Binding-site contacts:
Ligand atom O6 contacts residue GLU283 of chain 1.B at 3.0 Å (salt-bridge).
Ligand atom C6 contacts residue GLN282 of chain 1.B at 3.7 Å.
Ligand atom O5 contacts residue ASN193 of chain 1.B at 2.4 Å (h-bond).
Ligand atom C1 contacts residue THR195 of chain 1.B at 3.4 Å.
Ligand atom C1 contacts residue ASN193 of chain 1.B at 1.4 Å.
Ligand atom C4 contacts residue ASN193 of chain 1.B at 4.3 Å.
Ligand atom N2 contacts residue ASN193 of chain 1.B at 3.0 Å (h-bond).
Ligand atom C5 contacts residue GLN282 of chain 1.B at 4.2 Å.
Ligand atom C2 contacts residue THR195 of chain 1.B at 4.2 Å.
Ligand atom N2 contacts residue THR195 of chain 1.B at 4.5 Å.
Ligand atom C2 contacts residue ASN193 of chain 1.B at 2.6 Å.
Ligand atom O6 contacts residue GLN282 of chain 1.B at 3.3 Å.
Ligand atom O7 contacts residue ASN193 of chain 1.B at 3.7 Å.
Ligand atom C6 contacts residue GLU283 of chain 1.B at 3.0 Å.
Ligand atom C1 contacts residue GLN282 of chain 1.B at 4.1 Å.
Ligand atom C5 contacts residue THR195 of chain 1.B at 3.9 Å.
Ligand atom O5 contacts residue GLN282 of chain 1.B at 3.4 Å.
Ligand atom O5 contacts residue THR195 of chain 1.B at 3.8 Å.
Ligand atom C3 contacts residue ASN193 of chain 1.B at 3.9 Å.
Ligand atom C3 contacts residue THR195 of chain 1.B at 4.2 Å.
Ligand atom C7 contacts residue ASN193 of chain 1.B at 3.8 Å.
Ligand atom C5 contacts residue ASN193 of chain 1.B at 3.7 Å.

The small molecule below binds the protein below.
Small molecule (SMILES): CC(=O)N[C@@H]1[C@@H](O)[C@H](O)[C@@H](CO)O[C@H]1O

Sequence of chain 1.B:
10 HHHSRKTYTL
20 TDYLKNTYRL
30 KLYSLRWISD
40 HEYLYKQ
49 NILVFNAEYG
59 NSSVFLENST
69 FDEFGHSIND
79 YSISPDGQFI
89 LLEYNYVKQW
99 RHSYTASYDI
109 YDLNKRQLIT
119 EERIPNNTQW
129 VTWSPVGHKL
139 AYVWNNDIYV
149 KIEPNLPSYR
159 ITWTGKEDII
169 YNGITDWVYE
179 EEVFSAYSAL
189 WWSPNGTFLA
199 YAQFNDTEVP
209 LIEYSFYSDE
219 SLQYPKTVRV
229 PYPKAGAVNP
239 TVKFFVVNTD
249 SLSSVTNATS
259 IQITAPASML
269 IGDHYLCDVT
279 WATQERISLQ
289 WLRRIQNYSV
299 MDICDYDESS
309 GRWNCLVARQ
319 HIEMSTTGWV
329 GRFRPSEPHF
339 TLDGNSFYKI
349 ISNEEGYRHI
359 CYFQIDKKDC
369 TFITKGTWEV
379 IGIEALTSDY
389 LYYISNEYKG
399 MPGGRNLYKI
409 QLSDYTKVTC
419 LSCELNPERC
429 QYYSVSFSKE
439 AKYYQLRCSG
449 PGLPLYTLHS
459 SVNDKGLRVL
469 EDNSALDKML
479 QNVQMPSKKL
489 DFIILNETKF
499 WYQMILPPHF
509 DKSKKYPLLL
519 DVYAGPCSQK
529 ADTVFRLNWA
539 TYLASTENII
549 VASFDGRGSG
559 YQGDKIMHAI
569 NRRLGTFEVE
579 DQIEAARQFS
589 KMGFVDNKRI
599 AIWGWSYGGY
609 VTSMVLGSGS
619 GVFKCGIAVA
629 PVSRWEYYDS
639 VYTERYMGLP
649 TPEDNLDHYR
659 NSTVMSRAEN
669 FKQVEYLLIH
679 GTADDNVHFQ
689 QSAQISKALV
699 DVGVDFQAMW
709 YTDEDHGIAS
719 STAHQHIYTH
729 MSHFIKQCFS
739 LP